Binding-site contacts:
Ligand atom C3 contacts residue ILE126 of chain 1.I at 3.8 Å (hydrophobic).
Ligand atom C17 contacts residue THR1 of chain 1.H at 1.4 Å.
Ligand atom C28 contacts residue GLY45 of chain 1.H at 3.8 Å.
Ligand atom C26 contacts residue GLY47 of chain 1.H at 3.8 Å.
Ligand atom C23 contacts residue ARG19 of chain 1.H at 3.4 Å.
Ligand atom C24 contacts residue THR1 of chain 1.H at 2.4 Å.
Ligand atom N3 contacts residue THR1 of chain 1.H at 3.6 Å (h-bond).
Ligand atom C23 contacts residue GLY168 of chain 1.H at 3.0 Å.
Ligand atom C15 contacts residue GLY47 of chain 1.H at 3.4 Å.
Ligand atom C2 contacts residue ILE126 of chain 1.I at 3.8 Å (hydrophobic).
Ligand atom O7 contacts residue THR21 of chain 1.H at 3.5 Å (h-bond).
Ligand atom C26 contacts residue THR1 of chain 1.H at 3.8 Å.
Ligand atom C29 contacts residue ARG98 of chain 1.I at 3.7 Å.
Ligand atom C23 contacts residue LYS33 of chain 1.H at 3.7 Å.
Ligand atom O1 contacts residue GLN22 of chain 1.H at 3.4 Å (h-bond).
Ligand atom C22 contacts residue GLY168 of chain 1.H at 3.6 Å.
Ligand atom C6 contacts residue THR21 of chain 1.H at 3.4 Å.
Ligand atom N3 contacts residue GLY47 of chain 1.H at 2.8 Å (h-bond).
Ligand atom O3 contacts residue SER20 of chain 1.H at 3.8 Å.
Ligand atom C22 contacts residue THR1 of chain 1.H at 1.5 Å.
Ligand atom C28 contacts residue THR52 of chain 1.H at 3.7 Å.
Ligand atom C16 contacts residue THR1 of chain 1.H at 2.3 Å.
Ligand atom O7 contacts residue THR1 of chain 1.H at 3.4 Å (h-bond).
Ligand atom N2 contacts residue THR21 of chain 1.H at 3.1 Å (h-bond).
Ligand atom O2 contacts residue ALA49 of chain 1.H at 3.1 Å (h-bond).
Ligand atom C10 contacts residue THR21 of chain 1.H at 3.7 Å.
Ligand atom C23 contacts residue THR1 of chain 1.H at 2.4 Å.
Ligand atom C25 contacts residue THR1 of chain 1.H at 2.4 Å.
Ligand atom N1 contacts residue ASP124 of chain 1.I at 3.3 Å (salt-bridge).
Ligand atom O4 contacts residue GLY47 of chain 1.H at 3.0 Å (h-bond).
Ligand atom C9 contacts residue SER20 of chain 1.H at 3.1 Å.
Ligand atom C7 contacts residue ASP124 of chain 1.I at 3.8 Å.
Ligand atom C11 contacts residue GLY47 of chain 1.H at 3.2 Å.
Ligand atom C4 contacts residue ASP124 of chain 1.I at 3.6 Å.
Ligand atom O3 contacts residue THR21 of chain 1.H at 3.2 Å (h-bond).
Ligand atom O4 contacts residue THR1 of chain 1.H at 2.2 Å (h-bond).
Ligand atom C9 contacts residue THR21 of chain 1.H at 3.7 Å.
Ligand atom O8 contacts residue GLY23 of chain 1.H at 3.5 Å (h-bond).
Ligand atom C12 contacts residue GLY47 of chain 1.H at 3.7 Å.
Ligand atom C8 contacts residue ASP124 of chain 1.I at 3.4 Å.

Sequence of chain 1.H:
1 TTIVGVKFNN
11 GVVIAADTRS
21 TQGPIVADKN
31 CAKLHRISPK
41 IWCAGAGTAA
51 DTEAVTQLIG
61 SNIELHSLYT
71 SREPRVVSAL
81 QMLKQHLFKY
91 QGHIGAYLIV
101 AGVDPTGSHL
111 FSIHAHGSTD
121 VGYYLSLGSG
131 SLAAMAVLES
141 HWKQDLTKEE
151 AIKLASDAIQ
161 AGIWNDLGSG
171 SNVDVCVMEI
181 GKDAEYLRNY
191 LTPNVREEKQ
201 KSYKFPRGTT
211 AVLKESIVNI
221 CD

Sequence of chain 1.I:
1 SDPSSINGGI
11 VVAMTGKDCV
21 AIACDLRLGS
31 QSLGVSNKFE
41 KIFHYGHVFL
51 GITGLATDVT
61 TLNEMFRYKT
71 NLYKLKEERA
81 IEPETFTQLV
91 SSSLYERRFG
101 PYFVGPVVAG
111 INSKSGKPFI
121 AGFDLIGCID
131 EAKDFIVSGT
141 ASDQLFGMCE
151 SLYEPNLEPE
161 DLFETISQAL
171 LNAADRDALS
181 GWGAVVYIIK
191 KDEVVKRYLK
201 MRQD

The protein below binds the small molecule below.
Small molecule (SMILES): CCCCCC(=O)N[C@H](C(=O)N[C@@H](CC[S@@](C)=O)C(=O)N[C@@H](CC(C)C)[C@@H](O)[C@H](C)CO)C(C)C

Sequence of chain 1.Z:
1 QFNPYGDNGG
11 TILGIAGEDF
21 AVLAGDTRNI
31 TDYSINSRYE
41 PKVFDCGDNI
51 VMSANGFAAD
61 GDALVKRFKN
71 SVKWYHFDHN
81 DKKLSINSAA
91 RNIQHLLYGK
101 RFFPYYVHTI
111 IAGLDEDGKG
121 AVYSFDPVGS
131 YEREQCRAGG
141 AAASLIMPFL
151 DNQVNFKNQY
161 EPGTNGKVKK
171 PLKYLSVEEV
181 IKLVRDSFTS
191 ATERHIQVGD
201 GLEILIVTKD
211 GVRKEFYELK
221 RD